Sequence of chain 1.A:
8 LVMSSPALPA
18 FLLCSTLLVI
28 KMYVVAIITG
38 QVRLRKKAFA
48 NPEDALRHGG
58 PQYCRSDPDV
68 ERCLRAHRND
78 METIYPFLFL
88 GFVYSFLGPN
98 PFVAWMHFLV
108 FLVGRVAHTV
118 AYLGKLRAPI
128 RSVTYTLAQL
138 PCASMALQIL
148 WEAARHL

Binding-site contacts:
Ligand atom C17 contacts residue ARG54 of chain 1.A at 3.6 Å.
Ligand atom C3 contacts residue LEU41 of chain 1.A at 3.8 Å (hydrophobic).
Ligand atom C12 contacts residue SER129 of chain 3.A at 3.6 Å.
Ligand atom O1 contacts residue ARG54 of chain 1.A at 3.3 Å (salt-bridge).
Ligand atom CL contacts residue SER129 of chain 3.A at 3.8 Å.
Ligand atom C6 contacts residue ALA33 of chain 1.A at 4.1 Å (hydrophobic).
Ligand atom O contacts residue LEU41 of chain 1.A at 3.8 Å.
Ligand atom C6 contacts residue GSH1 of chain 3.C at 3.6 Å.
Ligand atom N contacts residue GSH1 of chain 3.C at 3.6 Å.
Ligand atom O1 contacts residue HIS55 of chain 1.A at 3.0 Å (h-bond).
Ligand atom C1 contacts residue GSH1 of chain 3.C at 4.0 Å.
Ligand atom C7 contacts residue THR133 of chain 3.A at 3.9 Å.
Ligand atom C2 contacts residue GSH1 of chain 3.C at 3.9 Å.
Ligand atom N1 contacts residue SER129 of chain 3.A at 4.2 Å.
Ligand atom C11 contacts residue PRO126 of chain 3.A at 4.1 Å (hydrophobic).
Ligand atom C10 contacts residue SER129 of chain 3.A at 4.2 Å.
Ligand atom C3 contacts residue GLY37 of chain 1.A at 3.8 Å.
Ligand atom C contacts residue SER129 of chain 3.A at 3.5 Å.
Ligand atom O contacts residue GLY37 of chain 1.A at 3.7 Å.
Ligand atom C6 contacts residue TYR132 of chain 3.A at 4.1 Å (hydrophobic).
Ligand atom C11 contacts residue SER129 of chain 3.A at 4.0 Å.
Ligand atom O2 contacts residue ARG54 of chain 1.A at 2.9 Å (salt-bridge).
Ligand atom C1 contacts residue PHE46 of chain 1.A at 3.9 Å (hydrophobic).
Ligand atom CL contacts residue VAL130 of chain 3.A at 4.0 Å.
Ligand atom C15 contacts residue PRO126 of chain 3.A at 3.7 Å (hydrophobic).
Ligand atom C9 contacts residue LEU41 of chain 1.A at 3.9 Å (hydrophobic).
Ligand atom C17 contacts residue PRO126 of chain 3.A at 3.9 Å (hydrophobic).
Ligand atom O contacts residue GLN38 of chain 1.A at 4.1 Å.
Ligand atom C7 contacts residue GSH1 of chain 3.C at 4.1 Å.
Ligand atom C6 contacts residue GLY37 of chain 1.A at 4.0 Å.
Ligand atom CL contacts residue THR133 of chain 3.A at 3.2 Å.
Ligand atom C7 contacts residue TYR132 of chain 3.A at 4.1 Å (hydrophobic).
Ligand atom O1 contacts residue PRO126 of chain 3.A at 4.1 Å.
Ligand atom C14 contacts residue VAL130 of chain 3.A at 3.9 Å (hydrophobic).
Ligand atom N contacts residue GLY37 of chain 1.A at 3.9 Å.
Ligand atom C16 contacts residue PRO126 of chain 3.A at 3.6 Å (hydrophobic).
Ligand atom C2 contacts residue GLY37 of chain 1.A at 3.8 Å.
Ligand atom C contacts residue GSH1 of chain 3.C at 3.9 Å.
Ligand atom C3 contacts residue GSH1 of chain 3.C at 4.2 Å.
Ligand atom C4 contacts residue GLY37 of chain 1.A at 3.8 Å.

Sequence of chain 3.A:
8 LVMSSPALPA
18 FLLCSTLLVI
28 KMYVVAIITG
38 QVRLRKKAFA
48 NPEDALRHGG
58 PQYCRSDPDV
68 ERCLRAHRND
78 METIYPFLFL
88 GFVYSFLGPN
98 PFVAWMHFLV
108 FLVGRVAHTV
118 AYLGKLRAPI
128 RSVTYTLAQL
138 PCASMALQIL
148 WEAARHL

A small-molecule ligand and the protein it binds are described below.
Small molecule (SMILES): CC(C)(C)C(=O)N[C@H]1CCC[C@H]1CNc1cc(Cl)ccc1C(=O)O